Sequence of chain 1.A:
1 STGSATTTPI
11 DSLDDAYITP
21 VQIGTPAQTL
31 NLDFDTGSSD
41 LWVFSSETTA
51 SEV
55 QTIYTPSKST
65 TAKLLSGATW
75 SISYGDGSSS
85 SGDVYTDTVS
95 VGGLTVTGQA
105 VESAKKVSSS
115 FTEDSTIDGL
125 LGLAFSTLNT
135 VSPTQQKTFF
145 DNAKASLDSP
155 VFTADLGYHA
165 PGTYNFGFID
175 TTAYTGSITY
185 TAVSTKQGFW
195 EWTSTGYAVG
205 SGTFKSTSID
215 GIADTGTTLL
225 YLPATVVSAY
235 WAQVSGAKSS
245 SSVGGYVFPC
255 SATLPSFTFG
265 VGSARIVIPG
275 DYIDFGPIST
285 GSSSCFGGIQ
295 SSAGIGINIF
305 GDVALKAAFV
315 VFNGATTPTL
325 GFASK

Binding-site contacts:
Ligand atom CD2 contacts residue ASP11 of chain 1.A at 3.6 Å.
Ligand atom CD1 contacts residue ASP15 of chain 1.A at 3.4 Å.
Ligand atom C17 contacts residue GLY79 of chain 1.A at 3.6 Å.
Ligand atom O contacts residue GLY79 of chain 1.A at 3.0 Å (h-bond).
Ligand atom N2 contacts residue ASP218 of chain 1.A at 2.8 Å (salt-bridge).
Ligand atom CA contacts residue THR221 of chain 1.A at 3.4 Å.
Ligand atom C contacts residue GLY37 of chain 1.A at 3.6 Å.
Ligand atom C7 contacts residue ASP33 of chain 1.A at 3.4 Å.
Ligand atom NE2 contacts residue TYR225 of chain 1.A at 3.3 Å (h-bond).
Ligand atom C3 contacts residue ASP35 of chain 1.A at 3.2 Å.
Ligand atom C12 contacts residue ASP218 of chain 1.A at 3.3 Å.
Ligand atom C5 contacts residue ASP33 of chain 1.A at 3.5 Å.
Ligand atom O contacts residue PHE193 of chain 1.A at 3.3 Å.
Ligand atom C5 contacts residue GLY220 of chain 1.A at 3.6 Å.
Ligand atom C contacts residue THR221 of chain 1.A at 3.6 Å.
Ligand atom O contacts residue TYR78 of chain 1.A at 3.5 Å.
Ligand atom CZ contacts residue ASP118 of chain 1.A at 3.3 Å.
Ligand atom C10 contacts residue ASP218 of chain 1.A at 3.4 Å.
Ligand atom N contacts residue THR222 of chain 1.A at 3.0 Å (h-bond).
Ligand atom N contacts residue GLY220 of chain 1.A at 3.0 Å (h-bond).
Ligand atom O contacts residue THR221 of chain 1.A at 3.4 Å.
Ligand atom C2 contacts residue ASP35 of chain 1.A at 3.4 Å.
Ligand atom N contacts residue ASP80 of chain 1.A at 3.3 Å (salt-bridge).
Ligand atom O contacts residue THR222 of chain 1.A at 3.2 Å (h-bond).
Ligand atom C2 contacts residue ASP218 of chain 1.A at 3.3 Å.
Ligand atom CB contacts residue GLY220 of chain 1.A at 3.6 Å.
Ligand atom OG1 contacts residue SER77 of chain 1.A at 2.8 Å (h-bond).
Ligand atom N contacts residue GLY37 of chain 1.A at 3.0 Å (h-bond).
Ligand atom CD contacts residue SER77 of chain 1.A at 3.4 Å.
Ligand atom OG1 contacts residue ILE76 of chain 1.A at 3.6 Å.
Ligand atom CB contacts residue ASP80 of chain 1.A at 3.4 Å.
Ligand atom O contacts residue ASP15 of chain 1.A at 2.9 Å (salt-bridge).
Ligand atom O contacts residue GLY79 of chain 1.A at 3.2 Å (h-bond).
Ligand atom C3 contacts residue GLY220 of chain 1.A at 3.4 Å.
Ligand atom C10 contacts residue GLY37 of chain 1.A at 3.2 Å.
Ligand atom CD2 contacts residue ASP15 of chain 1.A at 3.1 Å.
Ligand atom C18 contacts residue GLY79 of chain 1.A at 3.6 Å.
Ligand atom CB contacts residue GLY79 of chain 1.A at 3.7 Å.
Ligand atom C8 contacts residue ASP80 of chain 1.A at 3.6 Å.
Ligand atom N contacts residue THR221 of chain 1.A at 3.7 Å.

This protein binds this small molecule.
Small molecule (SMILES): CC(C)C[C@H](NC(=O)[C@H](CO)NC(=O)[C@@H](N)Cc1cnc[nH]1)C(=O)N[C@@H](Cc1ccccc1)C(=O)N[C@@H](CC1=NC=NC1)C(=O)N[C@H](CN[C@@H](Cc1ccccc1)C(=O)N[C@H](C(=O)N1CCC[C@H]1C(=O)O)[C@@H](C)O)Cc1ccccc1